Binding-site contacts:
Ligand atom C8 contacts residue SER70 of chain 11.F at 3.7 Å.
Ligand atom N2 contacts residue VAL31 of chain 11.F at 4.0 Å.
Ligand atom C5 contacts residue MET33 of chain 11.F at 3.7 Å (hydrophobic).
Ligand atom C6 contacts residue ASN69 of chain 11.F at 4.4 Å.
Ligand atom C5 contacts residue ASN69 of chain 11.F at 3.7 Å.
Ligand atom C1 contacts residue VAL31 of chain 11.F at 4.3 Å (hydrophobic).
Ligand atom O5 contacts residue ASN69 of chain 11.F at 2.8 Å (h-bond).
Ligand atom O4 contacts residue NAG1 of chain 11.DA at 3.0 Å.
Ligand atom O4 contacts residue VAL31 of chain 11.F at 3.3 Å.
Ligand atom O6 contacts residue NAG1 of chain 11.DA at 3.0 Å.
Ligand atom O1 contacts residue SER70 of chain 11.F at 4.2 Å.
Ligand atom C6 contacts residue MET33 of chain 11.F at 3.5 Å (hydrophobic).
Ligand atom C3 contacts residue NAG1 of chain 11.DA at 3.7 Å.
Ligand atom O1 contacts residue VAL31 of chain 11.F at 3.4 Å (h-bond).
Ligand atom C7 contacts residue ASN69 of chain 11.F at 3.8 Å.
Ligand atom C8 contacts residue ARG57 of chain 11.F at 4.2 Å.
Ligand atom O3 contacts residue VAL31 of chain 11.F at 3.6 Å.
Ligand atom O5 contacts residue MET33 of chain 11.F at 4.2 Å.
Ligand atom C7 contacts residue SER70 of chain 11.F at 4.4 Å.
Ligand atom C2 contacts residue ASN69 of chain 11.F at 4.2 Å.
Ligand atom O7 contacts residue ASN69 of chain 11.F at 3.8 Å.
Ligand atom C1 contacts residue ASN69 of chain 11.F at 2.7 Å.
Ligand atom C8 contacts residue ASN69 of chain 11.F at 3.4 Å.
Ligand atom C4 contacts residue VAL31 of chain 11.F at 3.8 Å (hydrophobic).
Ligand atom O3 contacts residue NAG1 of chain 11.DA at 2.6 Å (h-bond).
Ligand atom N2 contacts residue ASN69 of chain 11.F at 4.3 Å.
Ligand atom C6 contacts residue NAG1 of chain 11.DA at 4.3 Å.
Ligand atom O1 contacts residue MET33 of chain 11.F at 3.9 Å.
Ligand atom C4 contacts residue NAG1 of chain 11.DA at 3.2 Å.
Ligand atom C6 contacts residue LEU24 of chain 11.F at 4.5 Å (hydrophobic).
Ligand atom C3 contacts residue VAL31 of chain 11.F at 3.0 Å (hydrophobic).
Ligand atom C2 contacts residue VAL31 of chain 11.F at 4.0 Å (hydrophobic).
Ligand atom O1 contacts residue ASN69 of chain 11.F at 2.1 Å (h-bond).
Ligand atom C5 contacts residue NAG1 of chain 11.DA at 4.3 Å.
Ligand atom C5 contacts residue VAL31 of chain 11.F at 4.2 Å (hydrophobic).

Sequence of chain 11.F:
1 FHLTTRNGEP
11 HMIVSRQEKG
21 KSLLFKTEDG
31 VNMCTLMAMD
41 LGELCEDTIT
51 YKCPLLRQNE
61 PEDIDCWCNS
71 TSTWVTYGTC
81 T

The small molecule below binds the protein below.
Small molecule (SMILES): CC(=O)N[C@@H]1[C@@H](O)[C@H](O)[C@@H](CO)O[C@H]1O